Binding-site contacts:
Ligand atom CAQ contacts residue ALA244 of chain 1.B at 3.2 Å (hydrophobic).
Ligand atom CAP contacts residue THR248 of chain 1.B at 3.3 Å.
Ligand atom CAE contacts residue HEM1 of chain 1.K at 4.2 Å.
Ligand atom CAF contacts residue LEU94 of chain 1.B at 3.9 Å (hydrophobic).
Ligand atom CAB contacts residue VAL291 of chain 1.B at 3.7 Å (hydrophobic).
Ligand atom CAV contacts residue LEU94 of chain 1.B at 4.1 Å (hydrophobic).
Ligand atom CAT contacts residue LEU94 of chain 1.B at 4.5 Å (hydrophobic).
Ligand atom CAK contacts residue ILE397 of chain 1.B at 3.7 Å (hydrophobic).
Ligand atom NAO contacts residue HEM1 of chain 1.K at 4.0 Å.
Ligand atom CAX contacts residue LEU94 of chain 1.B at 4.1 Å (hydrophobic).
Ligand atom CAU contacts residue ALA244 of chain 1.B at 3.6 Å (hydrophobic).
Ligand atom CAA contacts residue ILE397 of chain 1.B at 4.5 Å (hydrophobic).
Ligand atom CAE contacts residue LEU94 of chain 1.B at 3.7 Å (hydrophobic).
Ligand atom CAM contacts residue HEM1 of chain 1.K at 2.8 Å.
Ligand atom CAI contacts residue ILE397 of chain 1.B at 3.5 Å (hydrophobic).
Ligand atom CAM contacts residue ALA244 of chain 1.B at 4.2 Å (hydrophobic).
Ligand atom CAD contacts residue VAL291 of chain 1.B at 4.2 Å (hydrophobic).
Ligand atom NAN contacts residue ALA244 of chain 1.B at 4.1 Å.
Ligand atom CAP contacts residue HEM1 of chain 1.K at 4.3 Å.
Ligand atom CAH contacts residue ILE243 of chain 1.B at 4.2 Å (hydrophobic).
Ligand atom CAP contacts residue ALA244 of chain 1.B at 3.4 Å (hydrophobic).
Ligand atom CAW contacts residue ALA244 of chain 1.B at 4.5 Å (hydrophobic).
Ligand atom CAF contacts residue HEM1 of chain 1.K at 3.7 Å.
Ligand atom CAH contacts residue ALA244 of chain 1.B at 4.4 Å (hydrophobic).
Ligand atom CAJ contacts residue ALA244 of chain 1.B at 4.0 Å (hydrophobic).
Ligand atom CAS contacts residue HEM1 of chain 1.K at 4.0 Å.
Ligand atom CAF contacts residue PHE296 of chain 1.B at 4.5 Å (hydrophobic).
Ligand atom NAO contacts residue THR248 of chain 1.B at 4.4 Å.
Ligand atom NAN contacts residue CYS356 of chain 1.B at 4.3 Å.
Ligand atom NAO contacts residue ALA244 of chain 1.B at 4.1 Å.
Ligand atom CAD contacts residue HEM1 of chain 1.K at 4.0 Å.
Ligand atom CAQ contacts residue THR248 of chain 1.B at 3.3 Å.
Ligand atom NAN contacts residue THR248 of chain 1.B at 4.4 Å.
Ligand atom NAN contacts residue HEM1 of chain 1.K at 2.1 Å.
Ligand atom CAQ contacts residue HEM1 of chain 1.K at 3.3 Å.
Ligand atom CAS contacts residue ALA244 of chain 1.B at 4.1 Å (hydrophobic).
Ligand atom CAD contacts residue GLY294 of chain 1.B at 4.1 Å.
Ligand atom CAU contacts residue HEM1 of chain 1.K at 3.9 Å.
Ligand atom CAD contacts residue PHE321 of chain 1.B at 4.4 Å (hydrophobic).

The protein below binds the small molecule below.
Small molecule (SMILES): Clc1ccccc1C(c1ccccc1)(c1ccccc1)n1ccnc1

Sequence of chain 1.B:
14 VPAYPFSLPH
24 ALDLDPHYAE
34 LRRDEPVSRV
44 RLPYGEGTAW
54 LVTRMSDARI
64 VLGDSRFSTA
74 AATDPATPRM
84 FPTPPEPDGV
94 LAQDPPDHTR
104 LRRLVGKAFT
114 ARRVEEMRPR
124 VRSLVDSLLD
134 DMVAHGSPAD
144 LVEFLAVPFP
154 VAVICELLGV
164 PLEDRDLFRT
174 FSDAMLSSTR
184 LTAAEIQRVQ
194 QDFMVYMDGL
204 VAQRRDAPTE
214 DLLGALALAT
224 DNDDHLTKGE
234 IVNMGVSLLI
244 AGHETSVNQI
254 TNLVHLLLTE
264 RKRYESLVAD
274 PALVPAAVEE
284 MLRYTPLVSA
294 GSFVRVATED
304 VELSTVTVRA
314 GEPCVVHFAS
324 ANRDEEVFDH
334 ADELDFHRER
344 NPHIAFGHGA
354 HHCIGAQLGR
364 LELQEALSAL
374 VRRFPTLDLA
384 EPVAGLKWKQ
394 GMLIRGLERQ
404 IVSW